Binding-site contacts:
Ligand atom C2 contacts residue DMA1 of chain 1.K at 3.4 Å.
Ligand atom S1 contacts residue MET26 of chain 1.A at 3.6 Å.
Ligand atom PB contacts residue ARG27 of chain 1.A at 3.7 Å.
Ligand atom O2A contacts residue ARG28 of chain 1.A at 2.7 Å (salt-bridge).
Ligand atom C7 contacts residue ALA83 of chain 1.A at 3.6 Å (hydrophobic).
Ligand atom O1A contacts residue GLY25 of chain 1.A at 3.5 Å (h-bond).
Ligand atom S1 contacts residue GLY25 of chain 1.A at 3.5 Å (h-bond).
Ligand atom PB contacts residue MG1 of chain 1.I at 3.2 Å.
Ligand atom O1B contacts residue MG1 of chain 1.I at 3.5 Å.
Ligand atom O2A contacts residue ARG27 of chain 1.A at 3.6 Å.
Ligand atom C8 contacts residue TYR73 of chain 1.A at 3.5 Å (hydrophobic).
Ligand atom C9 contacts residue MET84 of chain 1.A at 3.4 Å (hydrophobic).
Ligand atom O3B contacts residue MG1 of chain 1.I at 2.2 Å.
Ligand atom PA contacts residue MG1 of chain 1.I at 3.1 Å.
Ligand atom O1A contacts residue ARG28 of chain 1.A at 2.9 Å (salt-bridge).
Ligand atom O3B contacts residue ARG75 of chain 1.A at 3.2 Å (salt-bridge).
Ligand atom O1B contacts residue ARG27 of chain 1.A at 3.1 Å (salt-bridge).
Ligand atom C4 contacts residue TYR41 of chain 1.A at 3.3 Å (hydrophobic).
Ligand atom O3A contacts residue ARG27 of chain 1.A at 3.1 Å (salt-bridge).
Ligand atom C1 contacts residue DMA1 of chain 1.K at 3.4 Å.
Ligand atom O3B contacts residue DMA1 of chain 1.K at 3.2 Å (h-bond).
Ligand atom C9 contacts residue ALA83 of chain 1.A at 3.5 Å (hydrophobic).
Ligand atom O1B contacts residue MET26 of chain 1.A at 3.2 Å (h-bond).
Ligand atom C1 contacts residue PRO23 of chain 1.A at 3.5 Å (hydrophobic).
Ligand atom C2 contacts residue ARG75 of chain 1.A at 3.7 Å.
Ligand atom O1B contacts residue GLY25 of chain 1.A at 3.7 Å.
Ligand atom O3B contacts residue ASP24 of chain 1.A at 3.6 Å (salt-bridge).
Ligand atom O2B contacts residue ARG27 of chain 1.A at 3.0 Å (salt-bridge).
Ligand atom O2A contacts residue GLY25 of chain 1.A at 3.3 Å.
Ligand atom C4 contacts residue ARG75 of chain 1.A at 3.7 Å.
Ligand atom C1 contacts residue ASP24 of chain 1.A at 3.5 Å.
Ligand atom O3B contacts residue ARG27 of chain 1.A at 3.3 Å (salt-bridge).
Ligand atom C3 contacts residue TYR41 of chain 1.A at 3.5 Å (hydrophobic).
Ligand atom O3A contacts residue MG1 of chain 1.I at 3.6 Å.
Ligand atom PA contacts residue ARG28 of chain 1.A at 3.6 Å.
Ligand atom S1 contacts residue ASP24 of chain 1.A at 3.5 Å (salt-bridge).
Ligand atom O1A contacts residue ASP24 of chain 1.A at 3.0 Å (salt-bridge).
Ligand atom C5 contacts residue VAL67 of chain 1.A at 3.5 Å (hydrophobic).
Ligand atom O2B contacts residue ARG75 of chain 1.A at 2.9 Å (salt-bridge).
Ligand atom O1A contacts residue MG1 of chain 1.I at 2.1 Å.

Sequence of chain 1.A:
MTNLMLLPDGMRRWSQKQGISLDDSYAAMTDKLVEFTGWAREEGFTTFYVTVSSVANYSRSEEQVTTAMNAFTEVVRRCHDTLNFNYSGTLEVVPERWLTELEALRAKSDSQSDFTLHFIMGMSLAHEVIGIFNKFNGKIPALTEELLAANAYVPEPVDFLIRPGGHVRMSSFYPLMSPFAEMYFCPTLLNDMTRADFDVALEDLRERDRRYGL

This small molecule binds to this protein.
Small molecule (SMILES): CC(C)=CCCC(C)=CCS[P](=O)(O)OP(=O)(O)O